Sequence of chain 3.A:
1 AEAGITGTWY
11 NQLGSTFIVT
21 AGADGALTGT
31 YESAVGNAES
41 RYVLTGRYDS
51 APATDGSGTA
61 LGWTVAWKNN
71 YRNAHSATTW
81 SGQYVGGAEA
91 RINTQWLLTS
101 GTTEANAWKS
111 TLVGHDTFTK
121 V

The small molecule below binds the protein below.
Small molecule (SMILES): CC(=O)N[C@H]1CSSC[C@@H](C(N)=O)NC(=O)[C@@H]2CCCN2C(=O)[C@@H]2CCCN2C(=O)CNC(=O)[C@H](CCC(N)=O)NC(=O)[C@@H]2CCCN2C(=O)[C@H](Cc2c[nH]cn2)NC1=O

Sequence of chain 1.A:
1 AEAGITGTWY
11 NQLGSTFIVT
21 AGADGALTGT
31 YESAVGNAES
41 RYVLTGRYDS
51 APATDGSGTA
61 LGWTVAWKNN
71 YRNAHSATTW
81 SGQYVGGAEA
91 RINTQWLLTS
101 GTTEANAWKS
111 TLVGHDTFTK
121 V

Binding-site contacts:
Ligand atom OE1 contacts residue TRP67 of chain 3.A at 3.6 Å.
Ligand atom NE2 contacts residue SER76 of chain 3.A at 2.9 Å (h-bond).
Ligand atom NE2 contacts residue TRP96 of chain 3.A at 3.5 Å.
Ligand atom N contacts residue TRP108 of chain 1.A at 4.0 Å.
Ligand atom CE1 contacts residue SER76 of chain 3.A at 3.9 Å.
Ligand atom NE2 contacts residue ALA74 of chain 3.A at 4.1 Å.
Ligand atom CE1 contacts residue LEU98 of chain 3.A at 4.1 Å (hydrophobic).
Ligand atom C contacts residue TRP67 of chain 3.A at 4.1 Å (hydrophobic).
Ligand atom N contacts residue TRP67 of chain 3.A at 4.0 Å.
Ligand atom CG contacts residue TRP67 of chain 3.A at 4.1 Å (hydrophobic).
Ligand atom CA contacts residue TRP67 of chain 3.A at 3.9 Å (hydrophobic).
Ligand atom C contacts residue ALA34 of chain 3.A at 4.0 Å (hydrophobic).
Ligand atom C contacts residue SER33 of chain 3.A at 3.6 Å.
Ligand atom NE2 contacts residue THR78 of chain 3.A at 4.0 Å.
Ligand atom CE1 contacts residue TRP67 of chain 3.A at 3.5 Å (hydrophobic).
Ligand atom CD2 contacts residue SER76 of chain 3.A at 3.5 Å.
Ligand atom CG contacts residue TYR42 of chain 3.A at 4.0 Å (hydrophobic).
Ligand atom O contacts residue TRP67 of chain 3.A at 4.1 Å.
Ligand atom CA contacts residue ALA34 of chain 3.A at 3.8 Å (hydrophobic).
Ligand atom NE2 contacts residue TRP67 of chain 3.A at 3.7 Å.
Ligand atom CD contacts residue ARG72 of chain 3.A at 3.8 Å.
Ligand atom CG contacts residue ALA74 of chain 3.A at 3.5 Å (hydrophobic).
Ligand atom NE2 contacts residue LEU98 of chain 3.A at 4.0 Å.
Ligand atom N contacts residue SER40 of chain 3.A at 3.6 Å.
Ligand atom OE1 contacts residue THR78 of chain 3.A at 2.6 Å (h-bond).
Ligand atom OE1 contacts residue LEU98 of chain 3.A at 3.6 Å.
Ligand atom N contacts residue ALA34 of chain 3.A at 4.1 Å.
Ligand atom CD contacts residue ALA74 of chain 3.A at 3.8 Å (hydrophobic).
Ligand atom CA contacts residue TRP108 of chain 1.A at 3.8 Å (hydrophobic).
Ligand atom CB contacts residue TRP67 of chain 3.A at 3.6 Å (hydrophobic).
Ligand atom O contacts residue SER33 of chain 3.A at 2.6 Å (h-bond).
Ligand atom O contacts residue ARG72 of chain 3.A at 3.6 Å (salt-bridge).
Ligand atom CG contacts residue TRP67 of chain 3.A at 3.8 Å (hydrophobic).
Ligand atom CD contacts residue THR78 of chain 3.A at 3.8 Å.
Ligand atom CB contacts residue TRP108 of chain 1.A at 4.0 Å (hydrophobic).
Ligand atom CB contacts residue TRP67 of chain 3.A at 3.7 Å (hydrophobic).
Ligand atom CG contacts residue TRP108 of chain 1.A at 4.0 Å (hydrophobic).
Ligand atom CB contacts residue TYR42 of chain 3.A at 3.4 Å (hydrophobic).
Ligand atom CB contacts residue LEU13 of chain 3.A at 3.6 Å (hydrophobic).
Ligand atom CG contacts residue LEU13 of chain 3.A at 4.1 Å (hydrophobic).